Binding-site contacts:
Ligand atom CA contacts residue ARG53 of chain 1.A at 3.0 Å.
Ligand atom O contacts residue HIS51 of chain 1.A at 4.2 Å.
Ligand atom O contacts residue ARG53 of chain 1.A at 3.7 Å.
Ligand atom C contacts residue HIS51 of chain 1.A at 3.9 Å.
Ligand atom N contacts residue HIS51 of chain 1.A at 2.9 Å (h-bond).
Ligand atom CA contacts residue HIS51 of chain 1.A at 3.6 Å.
Ligand atom N contacts residue ARG53 of chain 1.A at 3.3 Å (salt-bridge).
Ligand atom OXT contacts residue HIS51 of chain 1.A at 3.8 Å.
Ligand atom O contacts residue PRO52 of chain 1.A at 3.8 Å.
Ligand atom C contacts residue ARG53 of chain 1.A at 3.9 Å.

This small molecule binds to this protein.
Small molecule (SMILES): NCC(=O)O

Sequence of chain 1.A:
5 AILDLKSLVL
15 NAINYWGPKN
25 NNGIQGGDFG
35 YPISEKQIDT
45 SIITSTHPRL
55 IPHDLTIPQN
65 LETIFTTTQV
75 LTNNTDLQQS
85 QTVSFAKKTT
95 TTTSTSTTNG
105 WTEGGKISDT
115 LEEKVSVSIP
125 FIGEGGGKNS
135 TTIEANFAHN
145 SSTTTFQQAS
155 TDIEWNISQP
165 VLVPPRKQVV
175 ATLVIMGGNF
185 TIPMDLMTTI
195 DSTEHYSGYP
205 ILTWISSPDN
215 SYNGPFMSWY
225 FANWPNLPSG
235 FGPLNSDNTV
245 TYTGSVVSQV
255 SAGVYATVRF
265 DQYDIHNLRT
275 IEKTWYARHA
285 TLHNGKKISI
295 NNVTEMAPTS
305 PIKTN